Sequence of chain 1.A:
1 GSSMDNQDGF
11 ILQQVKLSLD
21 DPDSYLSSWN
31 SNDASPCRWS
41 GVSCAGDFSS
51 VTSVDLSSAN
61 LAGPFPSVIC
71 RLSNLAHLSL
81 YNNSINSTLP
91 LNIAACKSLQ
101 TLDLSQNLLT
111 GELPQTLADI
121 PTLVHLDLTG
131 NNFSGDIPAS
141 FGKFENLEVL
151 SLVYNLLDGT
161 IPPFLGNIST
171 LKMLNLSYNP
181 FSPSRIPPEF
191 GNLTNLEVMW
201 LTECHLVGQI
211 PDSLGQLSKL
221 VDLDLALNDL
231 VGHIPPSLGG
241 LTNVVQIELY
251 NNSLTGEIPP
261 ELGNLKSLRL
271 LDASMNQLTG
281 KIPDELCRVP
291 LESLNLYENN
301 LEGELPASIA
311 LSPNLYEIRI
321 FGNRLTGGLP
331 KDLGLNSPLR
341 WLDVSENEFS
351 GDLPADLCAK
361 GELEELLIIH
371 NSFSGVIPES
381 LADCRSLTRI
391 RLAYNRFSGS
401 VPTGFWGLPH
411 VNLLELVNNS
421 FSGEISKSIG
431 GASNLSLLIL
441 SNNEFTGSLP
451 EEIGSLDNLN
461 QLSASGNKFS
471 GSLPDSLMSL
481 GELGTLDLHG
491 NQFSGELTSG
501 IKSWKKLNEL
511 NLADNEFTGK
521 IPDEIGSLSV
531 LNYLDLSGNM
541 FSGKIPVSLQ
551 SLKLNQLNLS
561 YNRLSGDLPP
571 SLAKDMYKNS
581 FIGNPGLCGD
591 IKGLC

The protein below binds the small molecule below.
Small molecule (SMILES): CC(=O)N[C@H]1[C@@H](O[C@H]2[C@H](O)[C@@H](NC(C)=O)CO[C@@H]2CO[C@@H]2O[C@@H](C)[C@@H](O)[C@@H](O)[C@@H]2O)O[C@H](CO)[C@@H](O)[C@@H]1O

Binding-site contacts:
Ligand atom C5 contacts residue ASN192 of chain 1.A at 3.6 Å.
Ligand atom C3 contacts residue ASN167 of chain 1.A at 4.2 Å.
Ligand atom C8 contacts residue GLU189 of chain 1.A at 3.6 Å.
Ligand atom N2 contacts residue ASN192 of chain 1.A at 3.0 Å (h-bond).
Ligand atom O7 contacts residue PRO188 of chain 1.A at 3.5 Å (h-bond).
Ligand atom C7 contacts residue ASN192 of chain 1.A at 4.0 Å.
Ligand atom O4 contacts residue ASN167 of chain 1.A at 4.1 Å.
Ligand atom C3 contacts residue ASN192 of chain 1.A at 3.8 Å.
Ligand atom C7 contacts residue PRO188 of chain 1.A at 4.4 Å (hydrophobic).
Ligand atom O5 contacts residue ASN192 of chain 1.A at 2.3 Å (h-bond).
Ligand atom O7 contacts residue GLU189 of chain 1.A at 3.8 Å.
Ligand atom O3 contacts residue ASN167 of chain 1.A at 4.0 Å.
Ligand atom C1 contacts residue ASN192 of chain 1.A at 1.4 Å.
Ligand atom C2 contacts residue ASN192 of chain 1.A at 2.5 Å.
Ligand atom C4 contacts residue ASN192 of chain 1.A at 4.1 Å.
Ligand atom C4 contacts residue ASN167 of chain 1.A at 3.8 Å.
Ligand atom C7 contacts residue GLU189 of chain 1.A at 4.1 Å.